Sequence of chain 1.E:
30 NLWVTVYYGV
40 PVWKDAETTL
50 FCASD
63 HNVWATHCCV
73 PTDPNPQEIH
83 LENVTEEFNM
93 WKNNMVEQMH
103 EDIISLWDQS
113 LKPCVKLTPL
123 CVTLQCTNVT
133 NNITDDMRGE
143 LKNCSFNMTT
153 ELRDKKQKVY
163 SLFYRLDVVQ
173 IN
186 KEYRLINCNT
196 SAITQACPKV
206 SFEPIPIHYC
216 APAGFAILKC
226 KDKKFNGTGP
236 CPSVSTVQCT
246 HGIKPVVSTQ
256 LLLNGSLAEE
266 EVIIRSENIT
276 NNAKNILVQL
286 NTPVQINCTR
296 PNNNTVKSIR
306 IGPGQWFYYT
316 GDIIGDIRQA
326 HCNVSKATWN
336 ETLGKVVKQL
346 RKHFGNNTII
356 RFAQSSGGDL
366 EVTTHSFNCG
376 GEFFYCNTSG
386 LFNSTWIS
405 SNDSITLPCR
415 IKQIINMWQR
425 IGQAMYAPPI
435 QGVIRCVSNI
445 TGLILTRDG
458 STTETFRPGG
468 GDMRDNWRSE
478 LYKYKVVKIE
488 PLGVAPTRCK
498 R

The protein below binds the small molecule below.
Small molecule (SMILES): CC(=O)N[C@@H]1[C@@H](O)[C@H](O)[C@@H](CO)O[C@H]1O

Binding-site contacts:
Ligand atom C1 contacts residue ASN335 of chain 1.E at 1.5 Å.
Ligand atom C5 contacts residue ASN335 of chain 1.E at 3.8 Å.
Ligand atom C8 contacts residue ASN335 of chain 1.E at 3.8 Å.
Ligand atom C8 contacts residue LYS331 of chain 1.E at 4.1 Å.
Ligand atom C2 contacts residue ASN335 of chain 1.E at 2.6 Å.
Ligand atom N2 contacts residue ASN335 of chain 1.E at 3.0 Å (h-bond).
Ligand atom O7 contacts residue ASN335 of chain 1.E at 3.6 Å (h-bond).
Ligand atom C7 contacts residue ASN335 of chain 1.E at 3.4 Å.
Ligand atom O5 contacts residue ASN335 of chain 1.E at 2.5 Å (h-bond).
Ligand atom C1 contacts residue TRP391 of chain 1.E at 4.0 Å (hydrophobic).
Ligand atom C3 contacts residue ASN335 of chain 1.E at 3.9 Å.
Ligand atom C4 contacts residue ASN335 of chain 1.E at 4.4 Å.
Ligand atom O5 contacts residue TRP391 of chain 1.E at 4.4 Å.